A small-molecule ligand and the protein it binds are described below.
Small molecule (SMILES): CC(=O)NCCNC(=O)c1ccc(C2=NCCS2)cc1

Sequence of chain 1.B:
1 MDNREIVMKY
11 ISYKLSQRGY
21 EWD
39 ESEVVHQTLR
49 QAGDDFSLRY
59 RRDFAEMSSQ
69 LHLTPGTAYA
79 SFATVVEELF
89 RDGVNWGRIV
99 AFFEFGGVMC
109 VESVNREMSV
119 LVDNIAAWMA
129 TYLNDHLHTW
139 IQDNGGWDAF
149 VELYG

Binding-site contacts:
Ligand atom O12 contacts residue ASN93 of chain 1.B at 3.4 Å.
Ligand atom C15 contacts residue ASP90 of chain 1.B at 3.4 Å.
Ligand atom N10 contacts residue TRP94 of chain 1.B at 3.9 Å.
Ligand atom C9 contacts residue TRP94 of chain 1.B at 3.9 Å (hydrophobic).
Ligand atom N18 contacts residue ALA1 of chain 1.D at 2.4 Å.
Ligand atom C15 contacts residue ALA1 of chain 1.D at 2.5 Å (hydrophobic).
Ligand atom C11 contacts residue LEU151 of chain 1.B at 4.1 Å (hydrophobic).
Ligand atom S16 contacts residue VAL92 of chain 1.B at 4.1 Å.
Ligand atom N10 contacts residue CYS11 of chain 1.D at 3.9 Å.
Ligand atom C20 contacts residue TYR152 of chain 1.B at 3.2 Å (hydrophobic).
Ligand atom O14 contacts residue TRP138 of chain 1.B at 3.7 Å.
Ligand atom O12 contacts residue TRP94 of chain 1.B at 2.9 Å (h-bond).
Ligand atom C17 contacts residue ALA1 of chain 1.D at 3.5 Å (hydrophobic).
Ligand atom C19 contacts residue ALA1 of chain 1.D at 1.6 Å (hydrophobic).
Ligand atom C19 contacts residue PRO2 of chain 1.D at 2.5 Å (hydrophobic).
Ligand atom C2 contacts residue ASN93 of chain 1.B at 3.8 Å.
Ligand atom C3 contacts residue ASN93 of chain 1.B at 4.2 Å.
Ligand atom C2 contacts residue VAL92 of chain 1.B at 3.3 Å (hydrophobic).
Ligand atom C11 contacts residue CYS11 of chain 1.D at 2.8 Å (hydrophobic).
Ligand atom C20 contacts residue CYS11 of chain 1.D at 1.9 Å (hydrophobic).
Ligand atom S16 contacts residue ASP90 of chain 1.B at 4.0 Å.
Ligand atom C19 contacts residue ASP90 of chain 1.B at 3.9 Å.
Ligand atom C1 contacts residue VAL92 of chain 1.B at 3.1 Å (hydrophobic).
Ligand atom S16 contacts residue ARG96 of chain 1.B at 3.8 Å.
Ligand atom C15 contacts residue ARG96 of chain 1.B at 3.5 Å.
Ligand atom O12 contacts residue CYS11 of chain 1.D at 3.1 Å (h-bond).
Ligand atom S16 contacts residue ALA1 of chain 1.D at 3.9 Å.
Ligand atom N10 contacts residue LEU151 of chain 1.B at 3.6 Å.
Ligand atom C1 contacts residue ASN93 of chain 1.B at 3.9 Å.
Ligand atom N18 contacts residue PRO2 of chain 1.D at 3.6 Å.
Ligand atom C20 contacts residue LEU151 of chain 1.B at 3.8 Å (hydrophobic).
Ligand atom S16 contacts residue ASN93 of chain 1.B at 4.1 Å.
Ligand atom C20 contacts residue TRP94 of chain 1.B at 3.9 Å (hydrophobic).
Ligand atom S16 contacts residue GLY91 of chain 1.B at 3.8 Å.
Ligand atom C11 contacts residue TRP94 of chain 1.B at 3.6 Å (hydrophobic).
Ligand atom N7 contacts residue CYS11 of chain 1.D at 3.7 Å.
Ligand atom O14 contacts residue ASN142 of chain 1.B at 4.0 Å.
Ligand atom C20 contacts residue PHE10 of chain 1.D at 4.0 Å (hydrophobic).
Ligand atom C4 contacts residue CYS11 of chain 1.D at 3.7 Å (hydrophobic).
Ligand atom C15 contacts residue PRO2 of chain 1.D at 3.1 Å (hydrophobic).

Sequence of chain 1.D:
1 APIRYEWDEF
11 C